The protein below binds the small molecule below.
Small molecule (SMILES): Oc1cc(Cl)ccc1Oc1ccc(Cl)cc1Cl

Binding-site contacts:
Ligand atom C8 contacts residue SER223 of chain 1.B at 3.6 Å.
Ligand atom O7 contacts residue SER223 of chain 1.B at 3.9 Å.
Ligand atom C1 contacts residue NAP1 of chain 1.M at 3.5 Å.
Ligand atom C3 contacts residue VAL227 of chain 1.B at 3.8 Å (hydrophobic).
Ligand atom C2 contacts residue NAP1 of chain 1.M at 3.4 Å.
Ligand atom C1 contacts residue TYR173 of chain 1.B at 3.8 Å (hydrophobic).
Ligand atom C10 contacts residue ALA121 of chain 1.B at 3.7 Å (hydrophobic).
Ligand atom CL15 contacts residue ALA123 of chain 1.B at 3.1 Å.
Ligand atom C9 contacts residue NAP1 of chain 1.M at 4.0 Å.
Ligand atom CL16 contacts residue ALA121 of chain 1.B at 3.6 Å.
Ligand atom C6 contacts residue NAP1 of chain 1.M at 3.4 Å.
Ligand atom O17 contacts residue NAP1 of chain 1.M at 2.6 Å (h-bond).
Ligand atom CL16 contacts residue SER223 of chain 1.B at 3.3 Å.
Ligand atom CL14 contacts residue TYR173 of chain 1.B at 3.5 Å.
Ligand atom O17 contacts residue TYR183 of chain 1.B at 2.6 Å (h-bond).
Ligand atom CL14 contacts residue PHE230 of chain 1.B at 3.8 Å.
Ligand atom C12 contacts residue MET186 of chain 1.B at 3.9 Å (hydrophobic).
Ligand atom C5 contacts residue NAP1 of chain 1.M at 3.3 Å.
Ligand atom O17 contacts residue LYS190 of chain 1.B at 3.8 Å.
Ligand atom C3 contacts residue PHE230 of chain 1.B at 4.0 Å (hydrophobic).
Ligand atom C12 contacts residue SER223 of chain 1.B at 4.0 Å.
Ligand atom CL14 contacts residue NAP1 of chain 1.M at 3.7 Å.
Ligand atom O7 contacts residue NAP1 of chain 1.M at 3.1 Å (h-bond).
Ligand atom C3 contacts residue ALA224 of chain 1.B at 3.9 Å (hydrophobic).
Ligand atom CL15 contacts residue LEU128 of chain 1.B at 3.6 Å.
Ligand atom C10 contacts residue SER223 of chain 1.B at 3.7 Å.
Ligand atom C4 contacts residue NAP1 of chain 1.M at 3.3 Å.
Ligand atom C8 contacts residue NAP1 of chain 1.M at 3.7 Å.
Ligand atom C13 contacts residue SER223 of chain 1.B at 3.9 Å.
Ligand atom C6 contacts residue TYR183 of chain 1.B at 3.5 Å (hydrophobic).
Ligand atom C9 contacts residue SER223 of chain 1.B at 3.3 Å.
Ligand atom C13 contacts residue VAL227 of chain 1.B at 3.9 Å (hydrophobic).
Ligand atom CL15 contacts residue MET186 of chain 1.B at 3.9 Å.
Ligand atom CL15 contacts residue PHE122 of chain 1.B at 4.0 Å.
Ligand atom CL16 contacts residue NAP1 of chain 1.M at 3.3 Å.
Ligand atom C11 contacts residue MET186 of chain 1.B at 3.6 Å (hydrophobic).
Ligand atom C3 contacts residue NAP1 of chain 1.M at 3.2 Å.
Ligand atom C1 contacts residue TYR183 of chain 1.B at 3.5 Å (hydrophobic).
Ligand atom C4 contacts residue ALA224 of chain 1.B at 3.7 Å (hydrophobic).
Ligand atom C10 contacts residue MET186 of chain 1.B at 3.9 Å (hydrophobic).

Sequence of chain 1.B:
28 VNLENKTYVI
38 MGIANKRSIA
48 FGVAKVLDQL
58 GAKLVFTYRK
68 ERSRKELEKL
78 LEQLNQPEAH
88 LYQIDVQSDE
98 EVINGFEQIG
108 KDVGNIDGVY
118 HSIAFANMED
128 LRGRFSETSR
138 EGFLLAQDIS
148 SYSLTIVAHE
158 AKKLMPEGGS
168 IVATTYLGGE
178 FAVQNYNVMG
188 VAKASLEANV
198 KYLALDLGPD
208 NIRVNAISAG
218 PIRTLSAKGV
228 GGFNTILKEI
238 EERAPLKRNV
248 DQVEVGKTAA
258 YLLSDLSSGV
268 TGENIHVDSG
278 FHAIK